This protein binds this small molecule.
Small molecule (SMILES): COc1ccc(CO)cc1OC

Binding-site contacts:
Ligand atom CAJ contacts residue ALA288 of chain 2.C at 3.8 Å (hydrophobic).
Ligand atom CAB contacts residue ARG286 of chain 2.C at 3.0 Å.
Ligand atom CAG contacts residue ALA288 of chain 2.C at 2.8 Å (hydrophobic).
Ligand atom CAD contacts residue HIS20 of chain 2.C at 4.0 Å.
Ligand atom CAG contacts residue HIS20 of chain 2.C at 3.8 Å.
Ligand atom CAA contacts residue HIS20 of chain 2.C at 3.5 Å.
Ligand atom CAJ contacts residue HIS20 of chain 2.C at 3.4 Å.
Ligand atom OAC contacts residue ALA288 of chain 2.C at 3.3 Å (h-bond).
Ligand atom CAF contacts residue ASN191 of chain 2.C at 4.0 Å.
Ligand atom CAG contacts residue ARG287 of chain 2.C at 3.7 Å.
Ligand atom OAI contacts residue ARG286 of chain 2.C at 3.8 Å.
Ligand atom CAL contacts residue ASN191 of chain 2.C at 3.8 Å.
Ligand atom CAB contacts residue ARG287 of chain 2.C at 3.6 Å.
Ligand atom CAB contacts residue ASN191 of chain 2.C at 3.7 Å.
Ligand atom CAL contacts residue ARG286 of chain 2.C at 3.5 Å.
Ligand atom CAE contacts residue GLY188 of chain 2.C at 3.7 Å.
Ligand atom CAL contacts residue HIS20 of chain 2.C at 3.1 Å.
Ligand atom CAA contacts residue PRO179 of chain 2.C at 3.6 Å (hydrophobic).
Ligand atom OAI contacts residue HIS20 of chain 2.C at 3.5 Å.
Ligand atom OAC contacts residue ASP187 of chain 2.C at 2.8 Å (salt-bridge).
Ligand atom CAF contacts residue ARG287 of chain 2.C at 3.4 Å.
Ligand atom CAG contacts residue ASP187 of chain 2.C at 3.2 Å.
Ligand atom OAC contacts residue ARG286 of chain 2.C at 3.5 Å (salt-bridge).
Ligand atom OAC contacts residue OXY1 of chain 2.T at 3.7 Å.
Ligand atom CAD contacts residue LEU170 of chain 2.C at 3.7 Å (hydrophobic).
Ligand atom CAD contacts residue PRO179 of chain 2.C at 3.9 Å (hydrophobic).
Ligand atom CAE contacts residue ASP187 of chain 2.C at 2.6 Å.
Ligand atom CAK contacts residue ASP187 of chain 2.C at 3.8 Å.
Ligand atom CAD contacts residue GLY188 of chain 2.C at 3.8 Å.
Ligand atom CAJ contacts residue ASP187 of chain 2.C at 3.8 Å.
Ligand atom CAD contacts residue ASP187 of chain 2.C at 2.6 Å.
Ligand atom CAF contacts residue HIS20 of chain 2.C at 2.9 Å.
Ligand atom OAC contacts residue ARG287 of chain 2.C at 3.8 Å.
Ligand atom CAG contacts residue ARG286 of chain 2.C at 3.7 Å.
Ligand atom CAJ contacts residue ARG287 of chain 2.C at 4.0 Å.
Ligand atom CAF contacts residue ARG286 of chain 2.C at 2.8 Å.
Ligand atom CAE contacts residue PRO179 of chain 2.C at 3.3 Å (hydrophobic).
Ligand atom OAI contacts residue ASN191 of chain 2.C at 4.0 Å.
Ligand atom CAK contacts residue HIS20 of chain 2.C at 3.8 Å.
Ligand atom CAJ contacts residue ARG286 of chain 2.C at 3.5 Å.

Sequence of chain 2.C:
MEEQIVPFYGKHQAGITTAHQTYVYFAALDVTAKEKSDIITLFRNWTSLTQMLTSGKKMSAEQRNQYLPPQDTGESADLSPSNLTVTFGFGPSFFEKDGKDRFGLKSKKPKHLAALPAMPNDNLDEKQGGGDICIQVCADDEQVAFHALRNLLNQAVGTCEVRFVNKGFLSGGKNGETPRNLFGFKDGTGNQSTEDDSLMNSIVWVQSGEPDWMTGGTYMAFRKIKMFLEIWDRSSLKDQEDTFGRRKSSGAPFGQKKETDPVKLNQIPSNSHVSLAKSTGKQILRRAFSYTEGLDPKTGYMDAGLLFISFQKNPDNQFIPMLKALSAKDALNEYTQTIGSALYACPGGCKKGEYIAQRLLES